Binding-site contacts:
Ligand atom O8 contacts residue SER319 of chain 1.C at 2.8 Å (h-bond).
Ligand atom N19 contacts residue SER317 of chain 1.C at 3.3 Å (h-bond).
Ligand atom O9 contacts residue ASN215 of chain 1.C at 3.2 Å (h-bond).
Ligand atom C13 contacts residue TYR224 of chain 1.C at 3.6 Å (hydrophobic).
Ligand atom O4 contacts residue SER66 of chain 1.C at 3.4 Å.
Ligand atom C3 contacts residue TYR224 of chain 1.C at 3.4 Å (hydrophobic).
Ligand atom O23 contacts residue SER66 of chain 1.C at 2.3 Å (h-bond).
Ligand atom O24 contacts residue GLY65 of chain 1.C at 3.9 Å.
Ligand atom P1 contacts residue LYS314 of chain 1.C at 4.0 Å.
Ligand atom O16 contacts residue ASN154 of chain 1.C at 3.0 Å (h-bond).
Ligand atom P1 contacts residue TYR152 of chain 1.C at 3.6 Å.
Ligand atom C13 contacts residue SER317 of chain 1.C at 3.6 Å.
Ligand atom O15 contacts residue SER317 of chain 1.C at 3.8 Å.
Ligand atom O24 contacts residue SER66 of chain 1.C at 2.5 Å (h-bond).
Ligand atom C3 contacts residue GLN122 of chain 1.C at 3.8 Å.
Ligand atom O4 contacts residue THR315 of chain 1.C at 3.4 Å (h-bond).
Ligand atom C21 contacts residue LYS69 of chain 1.C at 4.0 Å.
Ligand atom O16 contacts residue GLN122 of chain 1.C at 2.8 Å (h-bond).
Ligand atom S14 contacts residue SER317 of chain 1.C at 3.8 Å.
Ligand atom C4 contacts residue TYR224 of chain 1.C at 3.8 Å (hydrophobic).
Ligand atom O8 contacts residue THR318 of chain 1.C at 3.6 Å.
Ligand atom N19 contacts residue SER66 of chain 1.C at 3.6 Å.
Ligand atom O2 contacts residue SER317 of chain 1.C at 3.9 Å.
Ligand atom C7 contacts residue SER319 of chain 1.C at 3.9 Å.
Ligand atom O2 contacts residue GLY316 of chain 1.C at 3.5 Å (h-bond).
Ligand atom O2 contacts residue THR315 of chain 1.C at 2.8 Å (h-bond).
Ligand atom O24 contacts residue GLY316 of chain 1.C at 3.4 Å.
Ligand atom B22 contacts residue TYR152 of chain 1.C at 3.5 Å.
Ligand atom O4 contacts residue TYR152 of chain 1.C at 2.6 Å (h-bond).
Ligand atom B22 contacts residue SER66 of chain 1.C at 1.5 Å.
Ligand atom C21 contacts residue SER66 of chain 1.C at 2.3 Å.
Ligand atom O4 contacts residue LYS314 of chain 1.C at 2.6 Å (salt-bridge).
Ligand atom C2 contacts residue TYR224 of chain 1.C at 3.6 Å (hydrophobic).
Ligand atom O23 contacts residue TYR152 of chain 1.C at 3.0 Å (h-bond).
Ligand atom O24 contacts residue SER317 of chain 1.C at 2.7 Å (h-bond).
Ligand atom O3 contacts residue TYR152 of chain 1.C at 3.9 Å.
Ligand atom P1 contacts residue THR315 of chain 1.C at 3.6 Å.
Ligand atom P1 contacts residue SER66 of chain 1.C at 3.5 Å.
Ligand atom C7 contacts residue VAL214 of chain 1.C at 3.7 Å (hydrophobic).
Ligand atom O8 contacts residue VAL214 of chain 1.C at 3.8 Å.

Sequence of chain 1.C:
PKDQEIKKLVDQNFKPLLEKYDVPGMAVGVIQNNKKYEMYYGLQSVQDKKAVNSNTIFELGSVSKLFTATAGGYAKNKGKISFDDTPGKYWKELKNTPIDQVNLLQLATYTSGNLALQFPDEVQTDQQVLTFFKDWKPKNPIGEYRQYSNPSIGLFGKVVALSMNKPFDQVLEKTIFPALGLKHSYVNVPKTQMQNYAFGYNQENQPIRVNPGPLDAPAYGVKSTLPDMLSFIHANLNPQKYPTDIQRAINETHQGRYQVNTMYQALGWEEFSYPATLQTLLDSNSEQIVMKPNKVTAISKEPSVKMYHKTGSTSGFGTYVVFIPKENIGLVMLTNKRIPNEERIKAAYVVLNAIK

A small-molecule ligand and the protein it binds are described below.
Small molecule (SMILES): O=C(O)c1cccc(CS(=O)(=O)NCB(O)OP(=O)(O)O)c1